Sequence of chain 1.E:
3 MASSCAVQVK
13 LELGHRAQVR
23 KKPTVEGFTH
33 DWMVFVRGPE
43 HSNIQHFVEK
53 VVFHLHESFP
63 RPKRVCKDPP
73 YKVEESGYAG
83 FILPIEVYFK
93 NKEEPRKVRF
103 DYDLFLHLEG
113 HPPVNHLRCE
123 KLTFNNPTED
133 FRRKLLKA

The protein below binds the small molecule below.
Small molecule (SMILES): C/C=C/C(=O)NCCCC[C@H](NC(=O)[C@H](CCCN=C(N)N)NC(=O)[C@@H]1CCCN1C(=O)[C@H](C)NC(=O)[C@@H](N)CCCCN)C(=O)N[C@@H](CCC(N)=O)C(=O)N[C@H](C=O)CC(C)C

Binding-site contacts:
Ligand atom O contacts residue ALA81 of chain 1.E at 3.4 Å.
Ligand atom CG contacts residue ALA81 of chain 1.E at 3.6 Å (hydrophobic).
Ligand atom NH1 contacts residue ASP105 of chain 1.E at 2.2 Å (salt-bridge).
Ligand atom CB contacts residue HIS58 of chain 1.E at 3.5 Å.
Ligand atom CX contacts residue SER60 of chain 1.E at 3.7 Å.
Ligand atom CH contacts residue TYR80 of chain 1.E at 3.4 Å (hydrophobic).
Ligand atom CD contacts residue PHE83 of chain 1.E at 3.8 Å (hydrophobic).
Ligand atom N contacts residue ALA81 of chain 1.E at 3.8 Å.
Ligand atom CH contacts residue PHE61 of chain 1.E at 3.4 Å (hydrophobic).
Ligand atom NH2 contacts residue PHE83 of chain 1.E at 3.8 Å.
Ligand atom N contacts residue GLY82 of chain 1.E at 2.9 Å (h-bond).
Ligand atom O contacts residue GLY82 of chain 1.E at 3.1 Å (h-bond).
Ligand atom CA contacts residue GLY82 of chain 1.E at 3.3 Å.
Ligand atom CA contacts residue LEU110 of chain 1.E at 3.8 Å (hydrophobic).
Ligand atom O contacts residue GLY82 of chain 1.E at 3.8 Å.
Ligand atom OH contacts residue PHE61 of chain 1.E at 3.5 Å.
Ligand atom CG contacts residue GLY82 of chain 1.E at 3.8 Å.
Ligand atom C contacts residue ALA81 of chain 1.E at 3.7 Å (hydrophobic).
Ligand atom CZ contacts residue ASP105 of chain 1.E at 3.3 Å.
Ligand atom C contacts residue LEU110 of chain 1.E at 3.5 Å (hydrophobic).
Ligand atom CB contacts residue LEU108 of chain 1.E at 3.2 Å (hydrophobic).
Ligand atom CD2 contacts residue GLU59 of chain 1.E at 3.2 Å.
Ligand atom CX contacts residue TYR80 of chain 1.E at 3.8 Å (hydrophobic).
Ligand atom CY contacts residue PHE30 of chain 1.E at 3.8 Å (hydrophobic).
Ligand atom CX contacts residue PHE61 of chain 1.E at 3.5 Å (hydrophobic).
Ligand atom NZ contacts residue TYR80 of chain 1.E at 3.9 Å.
Ligand atom NH2 contacts residue ASP105 of chain 1.E at 3.7 Å.
Ligand atom OH contacts residue GLY79 of chain 1.E at 3.2 Å.
Ligand atom NZ contacts residue PHE61 of chain 1.E at 3.4 Å.
Ligand atom CY contacts residue PHE61 of chain 1.E at 3.7 Å (hydrophobic).
Ligand atom NZ contacts residue SER60 of chain 1.E at 3.3 Å (h-bond).
Ligand atom NH1 contacts residue PHE107 of chain 1.E at 3.9 Å.
Ligand atom O contacts residue LEU110 of chain 1.E at 3.5 Å.
Ligand atom CB contacts residue GLY82 of chain 1.E at 3.7 Å.
Ligand atom C contacts residue GLY82 of chain 1.E at 3.6 Å.
Ligand atom OH contacts residue TYR80 of chain 1.E at 3.2 Å (h-bond).
Ligand atom CG contacts residue TYR80 of chain 1.E at 3.3 Å (hydrophobic).
Ligand atom CD contacts residue HIS58 of chain 1.E at 3.9 Å.
Ligand atom CH3 contacts residue PHE30 of chain 1.E at 3.4 Å (hydrophobic).
Ligand atom CE contacts residue ALA81 of chain 1.E at 3.6 Å (hydrophobic).